The small molecule below binds the protein below.
Small molecule (SMILES): CCCCCCCCCCO[C@@H]1O[C@H](CO)[C@@H](O[C@H]2O[C@H](CO)[C@@H](O)[C@H](O)[C@H]2O)[C@H](O)[C@H]1O

Sequence of chain 1.Q:
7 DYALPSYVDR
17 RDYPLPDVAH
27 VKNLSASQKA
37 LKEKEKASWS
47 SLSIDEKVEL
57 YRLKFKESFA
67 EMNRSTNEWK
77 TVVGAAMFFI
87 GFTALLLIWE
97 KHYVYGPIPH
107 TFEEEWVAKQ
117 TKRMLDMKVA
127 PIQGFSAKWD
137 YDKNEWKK

Sequence of chain 1.X:
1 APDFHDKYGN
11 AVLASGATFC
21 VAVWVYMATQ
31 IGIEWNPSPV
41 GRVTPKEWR

Binding-site contacts:
Ligand atom O5 contacts residue TYR26 of chain 1.X at 4.0 Å.
Ligand atom C9 contacts residue GLN30 of chain 1.X at 3.8 Å.
Ligand atom C37 contacts residue TRP95 of chain 1.Q at 4.3 Å (hydrophobic).
Ligand atom C1 contacts residue HIS98 of chain 1.Q at 3.6 Å.
Ligand atom C8 contacts residue ILE31 of chain 1.X at 3.8 Å (hydrophobic).
Ligand atom C10 contacts residue ILE31 of chain 1.X at 3.9 Å (hydrophobic).
Ligand atom C34 contacts residue LEU91 of chain 1.Q at 3.7 Å (hydrophobic).
Ligand atom C19 contacts residue TYR99 of chain 1.Q at 4.2 Å (hydrophobic).
Ligand atom O4 contacts residue GLY32 of chain 1.X at 3.9 Å.
Ligand atom O49 contacts residue HIS98 of chain 1.Q at 3.2 Å.
Ligand atom C22 contacts residue ILE94 of chain 1.Q at 4.0 Å (hydrophobic).
Ligand atom C28 contacts residue ILE94 of chain 1.Q at 4.0 Å (hydrophobic).
Ligand atom O49 contacts residue ILE94 of chain 1.Q at 3.7 Å.
Ligand atom O1 contacts residue ILE31 of chain 1.X at 4.2 Å.
Ligand atom C7 contacts residue ILE31 of chain 1.X at 4.2 Å (hydrophobic).
Ligand atom C43 contacts residue LEU92 of chain 1.Q at 4.0 Å (hydrophobic).
Ligand atom O16 contacts residue HIS98 of chain 1.Q at 3.7 Å.
Ligand atom O2 contacts residue GLY32 of chain 1.X at 3.7 Å.
Ligand atom C19 contacts residue HIS98 of chain 1.Q at 3.6 Å.
Ligand atom C8 contacts residue GLY32 of chain 1.X at 3.6 Å.
Ligand atom O55 contacts residue ILE31 of chain 1.X at 3.3 Å (h-bond).
Ligand atom C28 contacts residue TRP95 of chain 1.Q at 3.8 Å (hydrophobic).
Ligand atom O61 contacts residue TYR26 of chain 1.X at 3.2 Å (h-bond).
Ligand atom O49 contacts residue ILE31 of chain 1.X at 3.8 Å.
Ligand atom C5 contacts residue ILE31 of chain 1.X at 3.6 Å (hydrophobic).
Ligand atom C57 contacts residue TYR26 of chain 1.X at 4.2 Å (hydrophobic).
Ligand atom C25 contacts residue TRP95 of chain 1.Q at 4.2 Å (hydrophobic).
Ligand atom C6 contacts residue HIS98 of chain 1.Q at 3.3 Å.
Ligand atom C10 contacts residue GLN30 of chain 1.X at 4.1 Å.
Ligand atom O61 contacts residue GLN30 of chain 1.X at 3.5 Å (h-bond).
Ligand atom C43 contacts residue PHE88 of chain 1.Q at 4.1 Å (hydrophobic).
Ligand atom O1 contacts residue GLN30 of chain 1.X at 3.4 Å (h-bond).
Ligand atom O55 contacts residue HIS98 of chain 1.Q at 4.1 Å.
Ligand atom C28 contacts residue LEU91 of chain 1.Q at 4.0 Å (hydrophobic).
Ligand atom C11 contacts residue GLN30 of chain 1.X at 3.2 Å.
Ligand atom C18 contacts residue HIS98 of chain 1.Q at 3.7 Å.
Ligand atom C7 contacts residue GLY32 of chain 1.X at 4.2 Å.
Ligand atom O6 contacts residue GLN30 of chain 1.X at 4.0 Å.
Ligand atom C2 contacts residue HIS98 of chain 1.Q at 3.5 Å.
Ligand atom C1 contacts residue ILE31 of chain 1.X at 3.7 Å (hydrophobic).